Sequence of chain 3.C:
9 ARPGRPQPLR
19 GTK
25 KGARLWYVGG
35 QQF

The small molecule below binds the protein below.
Small molecule (SMILES): Nc1ccn([C@H]2C[C@H](O)[C@@H](COP(=O)(O)O)O2)c(=O)n1

Binding-site contacts:
Ligand atom OP2 contacts residue ASP242 of chain 3.A at 3.9 Å.
Ligand atom C2' contacts residue LYS25 of chain 3.C at 3.8 Å.
Ligand atom C5' contacts residue ASP242 of chain 3.A at 4.4 Å.

Sequence of chain 3.A:
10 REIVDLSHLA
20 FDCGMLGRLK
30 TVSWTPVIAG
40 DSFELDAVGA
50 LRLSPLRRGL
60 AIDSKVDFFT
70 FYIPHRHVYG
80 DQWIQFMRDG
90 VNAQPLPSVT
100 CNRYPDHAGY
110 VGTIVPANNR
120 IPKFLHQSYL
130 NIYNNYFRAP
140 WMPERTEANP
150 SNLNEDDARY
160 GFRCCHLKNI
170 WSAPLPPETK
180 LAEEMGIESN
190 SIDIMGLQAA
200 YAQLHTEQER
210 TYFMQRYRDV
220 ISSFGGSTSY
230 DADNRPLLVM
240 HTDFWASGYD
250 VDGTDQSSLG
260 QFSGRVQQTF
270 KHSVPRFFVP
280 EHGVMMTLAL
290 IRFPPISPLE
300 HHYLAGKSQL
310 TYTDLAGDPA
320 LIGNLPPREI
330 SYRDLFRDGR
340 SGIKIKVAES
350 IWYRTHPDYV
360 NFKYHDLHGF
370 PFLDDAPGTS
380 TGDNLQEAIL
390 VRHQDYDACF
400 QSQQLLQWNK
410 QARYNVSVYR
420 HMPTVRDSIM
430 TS